This small molecule binds to this protein.
Small molecule (SMILES): CC(C)CCC[C@@H](C)[C@H]1CC[C@H]2[C@@H]3CC=C4C[C@@H](O)CC[C@]4(C)[C@H]3CC[C@]12C

Sequence of chain 1.A:
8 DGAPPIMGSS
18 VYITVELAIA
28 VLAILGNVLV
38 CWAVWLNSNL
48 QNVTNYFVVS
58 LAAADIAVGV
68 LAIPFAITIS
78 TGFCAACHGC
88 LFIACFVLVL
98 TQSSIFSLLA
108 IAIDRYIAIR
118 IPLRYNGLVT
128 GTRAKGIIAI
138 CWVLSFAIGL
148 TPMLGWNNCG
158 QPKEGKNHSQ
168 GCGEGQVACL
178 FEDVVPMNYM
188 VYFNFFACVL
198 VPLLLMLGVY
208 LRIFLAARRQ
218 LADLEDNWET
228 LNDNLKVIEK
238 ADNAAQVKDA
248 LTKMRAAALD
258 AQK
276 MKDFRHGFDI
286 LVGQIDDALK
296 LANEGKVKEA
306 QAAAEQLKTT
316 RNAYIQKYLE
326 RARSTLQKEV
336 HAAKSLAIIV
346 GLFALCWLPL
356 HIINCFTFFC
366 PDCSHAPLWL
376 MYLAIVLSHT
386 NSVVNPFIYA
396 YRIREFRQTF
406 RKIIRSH

Binding-site contacts:
Ligand atom C27 contacts residue LEU201 of chain 1.A at 4.4 Å (hydrophobic).
Ligand atom C25 contacts residue LEU197 of chain 1.A at 3.8 Å (hydrophobic).
Ligand atom O1 contacts residue CYS365 of chain 1.A at 3.5 Å (h-bond).
Ligand atom C12 contacts residue CYS360 of chain 1.A at 4.4 Å (hydrophobic).
Ligand atom C27 contacts residue LEU197 of chain 1.A at 4.0 Å (hydrophobic).
Ligand atom C26 contacts residue LEU197 of chain 1.A at 4.4 Å (hydrophobic).
Ligand atom C21 contacts residue PHE193 of chain 1.A at 3.9 Å (hydrophobic).
Ligand atom C7 contacts residue PHE361 of chain 1.A at 4.0 Å (hydrophobic).
Ligand atom C2 contacts residue PHE364 of chain 1.A at 3.8 Å (hydrophobic).
Ligand atom C26 contacts residue LEU353 of chain 1.A at 4.2 Å (hydrophobic).
Ligand atom C19 contacts residue CYS360 of chain 1.A at 3.8 Å (hydrophobic).
Ligand atom C18 contacts residue CYS360 of chain 1.A at 3.7 Å (hydrophobic).
Ligand atom C19 contacts residue PHE364 of chain 1.A at 4.2 Å (hydrophobic).
Ligand atom C21 contacts residue CYS360 of chain 1.A at 4.3 Å (hydrophobic).
Ligand atom C5 contacts residue PHE361 of chain 1.A at 3.8 Å (hydrophobic).
Ligand atom C19 contacts residue PHE361 of chain 1.A at 3.7 Å (hydrophobic).
Ligand atom C11 contacts residue CYS360 of chain 1.A at 4.2 Å (hydrophobic).
Ligand atom C1 contacts residue PHE364 of chain 1.A at 3.8 Å (hydrophobic).
Ligand atom C21 contacts residue PHE192 of chain 1.A at 3.7 Å (hydrophobic).
Ligand atom C11 contacts residue PHE364 of chain 1.A at 3.9 Å (hydrophobic).
Ligand atom C4 contacts residue PHE361 of chain 1.A at 3.9 Å (hydrophobic).
Ligand atom C8 contacts residue PHE361 of chain 1.A at 4.2 Å (hydrophobic).
Ligand atom C18 contacts residue ILE357 of chain 1.A at 3.9 Å (hydrophobic).
Ligand atom C6 contacts residue PHE361 of chain 1.A at 3.5 Å (hydrophobic).